Binding-site contacts:
Ligand atom CE2 contacts residue HIS70 of chain 1.A at 3.5 Å.
Ligand atom CD1 contacts residue TYR97 of chain 1.A at 3.4 Å (hydrophobic).
Ligand atom CE contacts residue PHE52 of chain 1.A at 3.5 Å (hydrophobic).
Ligand atom CA contacts residue HIS93 of chain 1.A at 3.6 Å.
Ligand atom CE1 contacts residue ILE58 of chain 1.A at 3.8 Å (hydrophobic).
Ligand atom CA contacts residue GLN69 of chain 1.A at 3.6 Å.
Ligand atom O contacts residue VAL90 of chain 1.A at 3.4 Å.
Ligand atom C contacts residue GLN69 of chain 1.A at 3.6 Å.
Ligand atom CE1 contacts residue LYS91 of chain 1.A at 3.7 Å.
Ligand atom N contacts residue ILE16 of chain 1.A at 3.4 Å (h-bond).
Ligand atom CD1 contacts residue HIS93 of chain 1.A at 3.6 Å.
Ligand atom O contacts residue TYR97 of chain 1.A at 2.8 Å (h-bond).
Ligand atom CZ3 contacts residue ILE58 of chain 1.A at 3.5 Å (hydrophobic).
Ligand atom C contacts residue VAL90 of chain 1.A at 3.5 Å (hydrophobic).
Ligand atom CD1 contacts residue LEU51 of chain 1.A at 3.7 Å (hydrophobic).
Ligand atom CE1 contacts residue VAL90 of chain 1.A at 3.7 Å (hydrophobic).
Ligand atom CD1 contacts residue GLY55 of chain 1.A at 3.7 Å.
Ligand atom N contacts residue GLN21 of chain 1.A at 2.9 Å (h-bond).
Ligand atom O contacts residue ILE16 of chain 1.A at 3.7 Å.
Ligand atom CLL contacts residue PHE83 of chain 1.A at 3.7 Å.
Ligand atom CE2 contacts residue ILE58 of chain 1.A at 3.8 Å (hydrophobic).
Ligand atom CH2 contacts residue ILE58 of chain 1.A at 3.6 Å (hydrophobic).
Ligand atom CD1 contacts residue GLN69 of chain 1.A at 3.4 Å.
Ligand atom O contacts residue GLN15 of chain 1.A at 3.6 Å.
Ligand atom CB1 contacts residue ILE16 of chain 1.A at 3.6 Å (hydrophobic).
Ligand atom CB1 contacts residue LEU51 of chain 1.A at 3.5 Å (hydrophobic).
Ligand atom CE2 contacts residue GLY55 of chain 1.A at 3.6 Å.
Ligand atom CZ contacts residue ILE58 of chain 1.A at 3.3 Å (hydrophobic).
Ligand atom N contacts residue HIS93 of chain 1.A at 3.7 Å.
Ligand atom CB contacts residue GLN69 of chain 1.A at 3.6 Å.
Ligand atom O contacts residue GLN69 of chain 1.A at 3.6 Å.
Ligand atom N contacts residue GLN69 of chain 1.A at 2.8 Å (h-bond).
Ligand atom CA contacts residue GLN69 of chain 1.A at 3.4 Å.
Ligand atom NE1 contacts residue LEU51 of chain 1.A at 2.9 Å (h-bond).
Ligand atom CE2 contacts residue GLY55 of chain 1.A at 3.6 Å.
Ligand atom CAT contacts residue PHE52 of chain 1.A at 3.4 Å (hydrophobic).
Ligand atom O contacts residue HIS93 of chain 1.A at 3.6 Å.
Ligand atom CD2 contacts residue HIS70 of chain 1.A at 3.5 Å.
Ligand atom NE1 contacts residue GLY55 of chain 1.A at 3.4 Å.
Ligand atom CB contacts residue VAL90 of chain 1.A at 3.7 Å (hydrophobic).

A protein and the small-molecule ligand that binds it are described below.
Small molecule (SMILES): CC(=O)N[C@H](C(=O)N[C@@H](CO)C(=O)N[C@@H](Cc1ccccc1)C(=O)N[C@]1(C)CCCCCC/C=C/CCC[C@@](C)(C(N)=O)NC(=O)[C@H](CC(C)C)NC(=O)[C@H](CC(C)C)NC(=O)[C@H](C)NC(=O)[C@H](Cc2c[nH]c3cc(Cl)ccc23)NC(=O)[C@H](Cc2ccc(O)cc2)NC(=O)[C@H](CCC(=O)O)NC1=O)[C@@H](C)O

Sequence of chain 1.A:
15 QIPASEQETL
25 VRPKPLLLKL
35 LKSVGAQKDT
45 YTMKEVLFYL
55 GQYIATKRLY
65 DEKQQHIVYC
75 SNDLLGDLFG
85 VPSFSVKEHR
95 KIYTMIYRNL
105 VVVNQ